Sequence of chain 7.D:
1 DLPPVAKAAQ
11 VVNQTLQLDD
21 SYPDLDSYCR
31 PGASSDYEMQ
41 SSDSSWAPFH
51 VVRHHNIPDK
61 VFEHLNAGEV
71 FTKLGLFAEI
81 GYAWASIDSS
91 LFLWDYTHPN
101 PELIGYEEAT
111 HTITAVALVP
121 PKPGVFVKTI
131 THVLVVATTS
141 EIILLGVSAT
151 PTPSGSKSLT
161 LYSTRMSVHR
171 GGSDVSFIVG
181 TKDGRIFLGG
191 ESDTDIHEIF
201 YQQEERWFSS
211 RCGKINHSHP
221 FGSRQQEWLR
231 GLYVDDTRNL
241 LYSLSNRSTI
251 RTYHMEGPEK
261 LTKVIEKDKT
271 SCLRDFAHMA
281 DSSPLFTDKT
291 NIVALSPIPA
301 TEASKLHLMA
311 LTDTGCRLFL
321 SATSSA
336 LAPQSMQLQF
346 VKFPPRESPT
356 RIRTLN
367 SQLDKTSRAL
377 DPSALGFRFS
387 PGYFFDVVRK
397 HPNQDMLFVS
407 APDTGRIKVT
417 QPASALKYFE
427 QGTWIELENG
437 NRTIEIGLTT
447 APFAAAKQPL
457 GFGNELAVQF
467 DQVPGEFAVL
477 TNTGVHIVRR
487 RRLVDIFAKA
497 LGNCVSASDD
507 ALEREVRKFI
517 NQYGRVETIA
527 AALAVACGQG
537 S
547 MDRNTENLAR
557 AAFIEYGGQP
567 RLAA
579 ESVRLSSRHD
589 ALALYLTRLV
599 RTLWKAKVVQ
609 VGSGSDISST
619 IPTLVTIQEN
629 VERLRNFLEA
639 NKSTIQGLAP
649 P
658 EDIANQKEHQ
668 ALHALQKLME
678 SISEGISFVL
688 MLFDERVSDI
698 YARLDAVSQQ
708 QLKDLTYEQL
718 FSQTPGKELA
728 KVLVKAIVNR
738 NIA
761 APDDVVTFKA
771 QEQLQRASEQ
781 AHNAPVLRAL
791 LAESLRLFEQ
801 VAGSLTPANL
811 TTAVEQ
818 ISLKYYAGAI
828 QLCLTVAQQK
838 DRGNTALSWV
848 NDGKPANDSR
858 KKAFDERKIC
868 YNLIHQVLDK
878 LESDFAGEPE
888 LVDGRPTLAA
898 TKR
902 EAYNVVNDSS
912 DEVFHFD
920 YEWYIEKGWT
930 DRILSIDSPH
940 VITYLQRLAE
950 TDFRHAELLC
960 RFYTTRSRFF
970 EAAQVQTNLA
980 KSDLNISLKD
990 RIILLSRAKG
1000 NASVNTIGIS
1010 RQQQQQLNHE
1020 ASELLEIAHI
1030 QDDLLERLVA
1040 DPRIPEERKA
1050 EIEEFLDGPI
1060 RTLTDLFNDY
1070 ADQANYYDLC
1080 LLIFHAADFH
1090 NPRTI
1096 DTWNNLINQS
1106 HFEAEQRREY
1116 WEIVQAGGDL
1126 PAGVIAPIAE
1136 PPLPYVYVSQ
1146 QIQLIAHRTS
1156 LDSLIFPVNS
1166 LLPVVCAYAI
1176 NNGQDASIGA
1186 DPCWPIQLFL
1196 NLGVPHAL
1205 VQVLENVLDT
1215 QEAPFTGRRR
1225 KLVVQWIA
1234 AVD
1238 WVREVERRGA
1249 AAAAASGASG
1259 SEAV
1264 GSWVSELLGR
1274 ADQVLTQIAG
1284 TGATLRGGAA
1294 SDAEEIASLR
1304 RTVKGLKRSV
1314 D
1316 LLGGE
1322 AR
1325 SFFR

This protein binds this small molecule.
Small molecule (SMILES): CSCC[C@H](NC(=O)[C@@H]1CCCN1C(=O)[C@H](CC(C)C)NC(=O)[C@H](CC(C)C)NC(=O)[C@H](CCCCN)NC(=O)[C@H](C)NC(=O)[C@H](CCCCN)NC(=O)[C@@H](N)CCCN=C(N)N)C(=O)N[C@@H](CCC(=O)O)C(=O)N[C@@H](CCC(=O)O)C(=O)N[C@@H](C)C(=O)N[C@@H](CC(C)C)C(=O)N[C@@H](CC(C)C)C(=O)N1CCC[C@H]1C=O

Binding-site contacts:
Ligand atom CD2 contacts residue LEU161 of chain 7.D at 3.4 Å (hydrophobic).
Ligand atom N contacts residue LEU161 of chain 7.D at 3.3 Å (h-bond).
Ligand atom CB contacts residue GLY105 of chain 7.D at 3.2 Å.
Ligand atom CD1 contacts residue TYR162 of chain 7.D at 2.8 Å (hydrophobic).
Ligand atom CA contacts residue GLN203 of chain 7.D at 3.5 Å.
Ligand atom O contacts residue ILE130 of chain 7.D at 3.5 Å.
Ligand atom C contacts residue VAL127 of chain 7.D at 3.5 Å (hydrophobic).
Ligand atom CA contacts residue VAL127 of chain 7.D at 3.6 Å (hydrophobic).
Ligand atom CE contacts residue ARG165 of chain 7.D at 2.8 Å.
Ligand atom C contacts residue TYR162 of chain 7.D at 3.5 Å (hydrophobic).
Ligand atom O contacts residue LEU103 of chain 7.D at 3.6 Å.
Ligand atom N contacts residue GLN203 of chain 7.D at 3.7 Å.
Ligand atom CA contacts residue PHE126 of chain 7.D at 3.2 Å (hydrophobic).
Ligand atom SD contacts residue ARG165 of chain 7.D at 2.3 Å (salt-bridge).
Ligand atom CA contacts residue LEU161 of chain 7.D at 3.2 Å (hydrophobic).
Ligand atom CG contacts residue PHE126 of chain 7.D at 3.7 Å (hydrophobic).
Ligand atom N contacts residue GLN203 of chain 7.D at 2.9 Å (h-bond).
Ligand atom CG contacts residue TYR162 of chain 7.D at 3.1 Å (hydrophobic).
Ligand atom CA contacts residue ILE130 of chain 7.D at 3.2 Å (hydrophobic).
Ligand atom CD contacts residue GLN203 of chain 7.D at 2.8 Å.
Ligand atom N contacts residue GLY105 of chain 7.D at 3.1 Å (h-bond).
Ligand atom CB contacts residue VAL125 of chain 7.D at 2.6 Å (hydrophobic).
Ligand atom O contacts residue TYR162 of chain 7.D at 3.4 Å.
Ligand atom CB contacts residue TYR162 of chain 7.D at 2.6 Å (hydrophobic).
Ligand atom O contacts residue VAL127 of chain 7.D at 2.2 Å.
Ligand atom C contacts residue GLN203 of chain 7.D at 2.3 Å.
Ligand atom O contacts residue PHE126 of chain 7.D at 2.8 Å.
Ligand atom CD2 contacts residue PHE126 of chain 7.D at 3.3 Å (hydrophobic).
Ligand atom O contacts residue LEU161 of chain 7.D at 3.3 Å (h-bond).
Ligand atom C contacts residue VAL127 of chain 7.D at 3.0 Å (hydrophobic).
Ligand atom CD1 contacts residue GLN203 of chain 7.D at 3.4 Å.
Ligand atom C contacts residue ILE130 of chain 7.D at 3.7 Å (hydrophobic).
Ligand atom CA contacts residue TYR162 of chain 7.D at 3.5 Å (hydrophobic).
Ligand atom O contacts residue SER163 of chain 7.D at 3.6 Å (h-bond).
Ligand atom N contacts residue VAL125 of chain 7.D at 3.5 Å (h-bond).
Ligand atom O contacts residue GLN203 of chain 7.D at 1.3 Å (h-bond).
Ligand atom CB contacts residue ILE104 of chain 7.D at 3.5 Å (hydrophobic).
Ligand atom CA contacts residue VAL125 of chain 7.D at 3.1 Å (hydrophobic).
Ligand atom O contacts residue VAL127 of chain 7.D at 1.8 Å (h-bond).
Ligand atom CB contacts residue ILE130 of chain 7.D at 3.4 Å (hydrophobic).